Sequence of chain 25.Q:
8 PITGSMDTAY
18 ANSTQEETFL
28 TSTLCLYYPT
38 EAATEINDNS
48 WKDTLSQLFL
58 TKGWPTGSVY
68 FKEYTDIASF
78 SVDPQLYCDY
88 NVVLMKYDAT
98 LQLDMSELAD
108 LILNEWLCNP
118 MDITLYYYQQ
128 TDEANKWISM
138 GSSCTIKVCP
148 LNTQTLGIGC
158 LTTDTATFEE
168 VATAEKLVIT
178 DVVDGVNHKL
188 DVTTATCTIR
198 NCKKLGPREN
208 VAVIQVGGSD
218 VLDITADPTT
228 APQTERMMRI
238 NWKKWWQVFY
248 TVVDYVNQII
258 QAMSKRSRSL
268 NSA

The small molecule below binds the protein below.
Small molecule (SMILES): CC(=O)N[C@H]1[C@H](O[C@H]2[C@H](O)[C@@H](NC(C)=O)CO[C@@H]2CO)O[C@H](CO)[C@@H](O)[C@@H]1O

Binding-site contacts:
Ligand atom C5 contacts residue ASN19 of chain 25.Q at 3.3 Å.
Ligand atom O6 contacts residue ASN19 of chain 25.Q at 4.3 Å.
Ligand atom C2 contacts residue ASN19 of chain 25.Q at 3.4 Å.
Ligand atom N2 contacts residue ASN19 of chain 25.Q at 4.1 Å.
Ligand atom O5 contacts residue ASN19 of chain 25.Q at 2.1 Å (h-bond).
Ligand atom C3 contacts residue ASN19 of chain 25.Q at 4.4 Å.
Ligand atom C8 contacts residue TYR17 of chain 25.Q at 4.3 Å (hydrophobic).
Ligand atom C4 contacts residue ASN19 of chain 25.Q at 4.5 Å.
Ligand atom C6 contacts residue ASN19 of chain 25.Q at 4.0 Å.
Ligand atom C1 contacts residue ASN19 of chain 25.Q at 1.9 Å.